Sequence of chain 1.F:
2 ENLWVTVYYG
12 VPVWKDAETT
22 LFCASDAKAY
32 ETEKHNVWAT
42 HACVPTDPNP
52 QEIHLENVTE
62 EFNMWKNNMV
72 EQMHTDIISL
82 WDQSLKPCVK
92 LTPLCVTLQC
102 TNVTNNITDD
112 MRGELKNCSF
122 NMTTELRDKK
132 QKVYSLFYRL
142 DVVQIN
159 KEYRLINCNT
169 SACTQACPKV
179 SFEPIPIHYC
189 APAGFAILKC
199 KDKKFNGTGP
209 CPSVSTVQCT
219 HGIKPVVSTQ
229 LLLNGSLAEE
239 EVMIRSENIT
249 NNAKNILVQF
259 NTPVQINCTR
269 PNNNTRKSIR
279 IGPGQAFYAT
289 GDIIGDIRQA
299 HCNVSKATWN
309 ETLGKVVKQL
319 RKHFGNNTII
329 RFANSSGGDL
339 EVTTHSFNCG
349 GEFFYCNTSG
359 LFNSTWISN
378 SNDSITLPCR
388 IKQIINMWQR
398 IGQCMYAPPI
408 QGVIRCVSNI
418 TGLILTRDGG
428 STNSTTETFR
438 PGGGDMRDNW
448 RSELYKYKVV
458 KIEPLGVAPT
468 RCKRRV

Binding-site contacts:
Ligand atom C7 contacts residue ASN430 of chain 1.F at 3.8 Å.
Ligand atom O5 contacts residue ASN430 of chain 1.F at 2.4 Å (h-bond).
Ligand atom C3 contacts residue ASN430 of chain 1.F at 3.8 Å.
Ligand atom C5 contacts residue ASN430 of chain 1.F at 3.7 Å.
Ligand atom N2 contacts residue ASN430 of chain 1.F at 2.9 Å (h-bond).
Ligand atom O7 contacts residue ASN430 of chain 1.F at 4.2 Å.
Ligand atom C4 contacts residue ASN430 of chain 1.F at 4.2 Å.
Ligand atom C1 contacts residue ASN430 of chain 1.F at 1.4 Å.
Ligand atom C2 contacts residue ASN430 of chain 1.F at 2.5 Å.

A small-molecule ligand and the protein it binds are described below.
Small molecule (SMILES): CC(=O)N[C@@H]1[C@@H](O)[C@H](O)[C@@H](CO)O[C@H]1O